This protein binds this small molecule.
Small molecule (SMILES): CSCC[C@H](NC(=O)[C@@H]1CCCN1C(=O)[C@H](CC(C)C)NC(=O)[C@H](CC(C)C)NC(=O)[C@H](CCCCN)NC(=O)[C@H](C)NC(=O)[C@H](CCCCN)NC(=O)[C@@H](N)CCCN=C(N)N)C(=O)N[C@@H](CCC(=O)O)C(=O)N[C@@H](CCC(=O)O)C(=O)N[C@@H](C)C(=O)N[C@@H](CC(C)C)C(=O)N[C@@H](CC(C)C)C(=O)N1CCC[C@H]1C=O

Sequence of chain 5.D:
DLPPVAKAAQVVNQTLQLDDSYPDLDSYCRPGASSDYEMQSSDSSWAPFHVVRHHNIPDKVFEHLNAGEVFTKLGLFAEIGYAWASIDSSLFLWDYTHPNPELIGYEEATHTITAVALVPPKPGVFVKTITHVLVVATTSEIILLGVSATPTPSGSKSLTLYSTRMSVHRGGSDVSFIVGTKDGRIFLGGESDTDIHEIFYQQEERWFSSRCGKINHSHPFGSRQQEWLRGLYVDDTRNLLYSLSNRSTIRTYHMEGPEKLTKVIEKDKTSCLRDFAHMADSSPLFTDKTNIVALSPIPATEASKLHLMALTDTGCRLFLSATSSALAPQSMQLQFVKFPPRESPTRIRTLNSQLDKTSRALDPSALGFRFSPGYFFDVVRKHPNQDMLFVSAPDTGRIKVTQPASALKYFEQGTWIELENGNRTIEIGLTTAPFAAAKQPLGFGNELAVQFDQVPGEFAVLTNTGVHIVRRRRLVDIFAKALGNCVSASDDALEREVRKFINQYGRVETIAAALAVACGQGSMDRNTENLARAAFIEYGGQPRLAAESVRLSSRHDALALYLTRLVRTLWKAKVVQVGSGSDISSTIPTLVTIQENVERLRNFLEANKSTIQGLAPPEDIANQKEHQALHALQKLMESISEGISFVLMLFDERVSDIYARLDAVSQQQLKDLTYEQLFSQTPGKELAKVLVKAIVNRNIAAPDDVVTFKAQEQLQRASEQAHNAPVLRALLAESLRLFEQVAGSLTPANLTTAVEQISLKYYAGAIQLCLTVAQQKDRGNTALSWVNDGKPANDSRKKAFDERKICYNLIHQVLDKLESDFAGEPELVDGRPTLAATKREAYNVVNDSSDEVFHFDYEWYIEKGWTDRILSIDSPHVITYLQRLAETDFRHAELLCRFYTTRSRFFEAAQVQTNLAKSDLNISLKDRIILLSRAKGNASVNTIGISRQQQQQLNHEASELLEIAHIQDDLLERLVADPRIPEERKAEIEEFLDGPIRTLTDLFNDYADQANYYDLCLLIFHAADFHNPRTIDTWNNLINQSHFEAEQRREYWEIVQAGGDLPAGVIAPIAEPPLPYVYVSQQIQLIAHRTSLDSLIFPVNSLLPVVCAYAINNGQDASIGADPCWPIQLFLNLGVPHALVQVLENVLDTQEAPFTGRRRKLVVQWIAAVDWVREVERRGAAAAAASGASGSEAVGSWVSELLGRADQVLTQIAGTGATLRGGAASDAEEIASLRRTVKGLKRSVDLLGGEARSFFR

Binding-site contacts:
Ligand atom CA contacts residue GLN203 of chain 5.D at 3.5 Å.
Ligand atom CA contacts residue VAL125 of chain 5.D at 3.1 Å (hydrophobic).
Ligand atom CB contacts residue ILE104 of chain 5.D at 3.5 Å (hydrophobic).
Ligand atom O contacts residue TYR162 of chain 5.D at 3.4 Å.
Ligand atom O contacts residue LEU103 of chain 5.D at 3.6 Å.
Ligand atom CE contacts residue ARG165 of chain 5.D at 2.8 Å.
Ligand atom O contacts residue GLN203 of chain 5.D at 1.3 Å (h-bond).
Ligand atom CD2 contacts residue LEU161 of chain 5.D at 3.4 Å (hydrophobic).
Ligand atom N contacts residue GLN203 of chain 5.D at 2.9 Å (h-bond).
Ligand atom CG contacts residue TYR162 of chain 5.D at 3.1 Å (hydrophobic).
Ligand atom O contacts residue SER163 of chain 5.D at 3.6 Å (h-bond).
Ligand atom O contacts residue LEU161 of chain 5.D at 3.3 Å (h-bond).
Ligand atom N contacts residue GLN203 of chain 5.D at 3.7 Å.
Ligand atom CA contacts residue ILE130 of chain 5.D at 3.2 Å (hydrophobic).
Ligand atom CB contacts residue GLY105 of chain 5.D at 3.2 Å.
Ligand atom CA contacts residue LEU161 of chain 5.D at 3.2 Å (hydrophobic).
Ligand atom CB contacts residue TYR162 of chain 5.D at 2.6 Å (hydrophobic).
Ligand atom C contacts residue ILE130 of chain 5.D at 3.7 Å (hydrophobic).
Ligand atom CG contacts residue PHE126 of chain 5.D at 3.7 Å (hydrophobic).
Ligand atom C contacts residue VAL127 of chain 5.D at 3.0 Å (hydrophobic).
Ligand atom N contacts residue LEU161 of chain 5.D at 3.3 Å (h-bond).
Ligand atom N contacts residue GLY105 of chain 5.D at 3.1 Å (h-bond).
Ligand atom CB contacts residue ILE130 of chain 5.D at 3.4 Å (hydrophobic).
Ligand atom CA contacts residue TYR162 of chain 5.D at 3.5 Å (hydrophobic).
Ligand atom CD contacts residue GLN203 of chain 5.D at 2.8 Å.
Ligand atom O contacts residue VAL127 of chain 5.D at 1.8 Å (h-bond).
Ligand atom N contacts residue VAL125 of chain 5.D at 3.5 Å (h-bond).
Ligand atom O contacts residue VAL127 of chain 5.D at 2.2 Å.
Ligand atom C contacts residue TYR162 of chain 5.D at 3.5 Å (hydrophobic).
Ligand atom CD1 contacts residue TYR162 of chain 5.D at 2.8 Å (hydrophobic).
Ligand atom CA contacts residue PHE126 of chain 5.D at 3.2 Å (hydrophobic).
Ligand atom CA contacts residue VAL127 of chain 5.D at 3.6 Å (hydrophobic).
Ligand atom CB contacts residue VAL125 of chain 5.D at 2.6 Å (hydrophobic).
Ligand atom CD2 contacts residue PHE126 of chain 5.D at 3.3 Å (hydrophobic).
Ligand atom SD contacts residue ARG165 of chain 5.D at 2.3 Å (salt-bridge).
Ligand atom CD1 contacts residue GLN203 of chain 5.D at 3.4 Å.
Ligand atom O contacts residue ILE130 of chain 5.D at 3.5 Å.
Ligand atom C contacts residue VAL127 of chain 5.D at 3.5 Å (hydrophobic).
Ligand atom O contacts residue PHE126 of chain 5.D at 2.8 Å.
Ligand atom C contacts residue GLN203 of chain 5.D at 2.3 Å.